A protein and the small-molecule ligand that binds it are described below.
Small molecule (SMILES): CO[C@H]1/C=C/O[C@@]2(C)Oc3c(C)c(O)c4c(O)c(c(/C=N/N5CCN(C6CCCC6)CC5)c(O)c4c3C2=O)NC(=O)/C(C)=C\C=C\[C@H](C)[C@H](O)[C@@H](C)[C@@H](O)[C@@H](C)[C@H](OC(C)=O)[C@@H]1C

Sequence of chain 1.C:
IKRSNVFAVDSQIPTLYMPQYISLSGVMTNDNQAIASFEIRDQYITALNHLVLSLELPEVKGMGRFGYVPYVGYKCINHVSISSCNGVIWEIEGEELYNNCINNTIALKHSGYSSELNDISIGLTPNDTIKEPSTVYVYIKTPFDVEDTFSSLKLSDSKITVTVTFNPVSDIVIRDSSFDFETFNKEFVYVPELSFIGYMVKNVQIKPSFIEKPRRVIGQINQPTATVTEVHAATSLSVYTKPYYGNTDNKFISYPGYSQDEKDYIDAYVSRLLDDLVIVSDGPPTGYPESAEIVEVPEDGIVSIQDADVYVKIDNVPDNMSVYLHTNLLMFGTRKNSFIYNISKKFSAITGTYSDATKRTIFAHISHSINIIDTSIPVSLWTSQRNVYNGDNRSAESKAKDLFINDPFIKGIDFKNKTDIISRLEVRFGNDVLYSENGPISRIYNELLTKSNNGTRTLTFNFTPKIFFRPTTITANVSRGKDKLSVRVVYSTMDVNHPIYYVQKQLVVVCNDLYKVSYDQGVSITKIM

Sequence of chain 1.B:
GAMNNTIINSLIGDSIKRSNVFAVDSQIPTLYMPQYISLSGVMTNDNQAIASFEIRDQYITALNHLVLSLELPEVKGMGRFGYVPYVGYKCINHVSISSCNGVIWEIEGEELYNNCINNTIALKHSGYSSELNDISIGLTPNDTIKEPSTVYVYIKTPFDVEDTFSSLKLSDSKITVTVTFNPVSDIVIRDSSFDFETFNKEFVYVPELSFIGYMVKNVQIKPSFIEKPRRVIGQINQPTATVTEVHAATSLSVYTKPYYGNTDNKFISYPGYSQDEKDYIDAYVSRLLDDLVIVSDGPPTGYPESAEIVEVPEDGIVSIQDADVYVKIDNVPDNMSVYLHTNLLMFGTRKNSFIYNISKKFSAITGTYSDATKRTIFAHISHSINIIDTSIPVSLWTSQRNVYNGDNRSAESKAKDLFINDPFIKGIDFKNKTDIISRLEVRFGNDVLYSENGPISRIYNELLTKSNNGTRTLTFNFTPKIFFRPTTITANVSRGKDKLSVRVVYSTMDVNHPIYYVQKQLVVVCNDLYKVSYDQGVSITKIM

Binding-site contacts:
Ligand atom C22 contacts residue PHE488 of chain 1.A at 3.7 Å (hydrophobic).
Ligand atom O6 contacts residue PHE488 of chain 1.B at 3.8 Å.
Ligand atom C36 contacts residue PHE488 of chain 1.A at 3.9 Å (hydrophobic).
Ligand atom C45 contacts residue SER21 of chain 1.B at 3.6 Å.
Ligand atom O1 contacts residue PHE488 of chain 1.C at 4.0 Å.
Ligand atom N1 contacts residue PHE488 of chain 1.C at 4.1 Å.
Ligand atom C20 contacts residue PRO485 of chain 1.A at 3.7 Å (hydrophobic).
Ligand atom C30 contacts residue VAL26 of chain 1.B at 3.6 Å (hydrophobic).
Ligand atom O3 contacts residue PHE488 of chain 1.B at 4.0 Å.
Ligand atom C36 contacts residue GLU167 of chain 1.A at 3.6 Å.
Ligand atom O8 contacts residue GLU167 of chain 1.A at 3.9 Å.
Ligand atom C36 contacts residue PHE170 of chain 1.A at 4.2 Å (hydrophobic).
Ligand atom C31 contacts residue PRO485 of chain 1.A at 3.5 Å (hydrophobic).
Ligand atom C23 contacts residue PHE488 of chain 1.A at 3.9 Å (hydrophobic).
Ligand atom C17 contacts residue PHE488 of chain 1.C at 3.8 Å (hydrophobic).
Ligand atom O5 contacts residue GLN29 of chain 1.A at 3.8 Å.
Ligand atom C45 contacts residue GLN29 of chain 1.C at 3.5 Å.
Ligand atom C47 contacts residue GLN29 of chain 1.C at 3.8 Å.
Ligand atom C31 contacts residue PHE488 of chain 1.A at 3.4 Å (hydrophobic).
Ligand atom C14 contacts residue PHE488 of chain 1.B at 4.0 Å (hydrophobic).
Ligand atom C15 contacts residue PHE488 of chain 1.C at 4.0 Å (hydrophobic).
Ligand atom C30 contacts residue PHE170 of chain 1.C at 3.7 Å (hydrophobic).
Ligand atom C13 contacts residue GLN29 of chain 1.A at 4.0 Å.
Ligand atom C19 contacts residue PRO485 of chain 1.A at 3.8 Å (hydrophobic).
Ligand atom C17 contacts residue PHE170 of chain 1.C at 3.6 Å (hydrophobic).
Ligand atom C35 contacts residue GLU167 of chain 1.A at 4.0 Å.
Ligand atom C30 contacts residue PHE488 of chain 1.C at 3.3 Å (hydrophobic).
Ligand atom C16 contacts residue PHE488 of chain 1.C at 3.4 Å (hydrophobic).
Ligand atom C37 contacts residue PHE488 of chain 1.B at 3.4 Å (hydrophobic).
Ligand atom C28 contacts residue PHE488 of chain 1.B at 3.9 Å (hydrophobic).
Ligand atom C19 contacts residue PHE489 of chain 1.A at 4.0 Å (hydrophobic).
Ligand atom O2 contacts residue PHE489 of chain 1.C at 4.3 Å.
Ligand atom C29 contacts residue PHE488 of chain 1.B at 4.0 Å (hydrophobic).
Ligand atom C16 contacts residue PHE170 of chain 1.C at 4.2 Å (hydrophobic).
Ligand atom O5 contacts residue PHE488 of chain 1.B at 3.8 Å.
Ligand atom C32 contacts residue PHE488 of chain 1.A at 4.3 Å (hydrophobic).
Ligand atom C33 contacts residue PHE488 of chain 1.A at 4.1 Å (hydrophobic).
Ligand atom C18 contacts residue PHE489 of chain 1.A at 4.2 Å (hydrophobic).
Ligand atom C31 contacts residue PHE489 of chain 1.A at 3.6 Å (hydrophobic).
Ligand atom C47 contacts residue SER21 of chain 1.B at 3.5 Å.

Sequence of chain 1.A:
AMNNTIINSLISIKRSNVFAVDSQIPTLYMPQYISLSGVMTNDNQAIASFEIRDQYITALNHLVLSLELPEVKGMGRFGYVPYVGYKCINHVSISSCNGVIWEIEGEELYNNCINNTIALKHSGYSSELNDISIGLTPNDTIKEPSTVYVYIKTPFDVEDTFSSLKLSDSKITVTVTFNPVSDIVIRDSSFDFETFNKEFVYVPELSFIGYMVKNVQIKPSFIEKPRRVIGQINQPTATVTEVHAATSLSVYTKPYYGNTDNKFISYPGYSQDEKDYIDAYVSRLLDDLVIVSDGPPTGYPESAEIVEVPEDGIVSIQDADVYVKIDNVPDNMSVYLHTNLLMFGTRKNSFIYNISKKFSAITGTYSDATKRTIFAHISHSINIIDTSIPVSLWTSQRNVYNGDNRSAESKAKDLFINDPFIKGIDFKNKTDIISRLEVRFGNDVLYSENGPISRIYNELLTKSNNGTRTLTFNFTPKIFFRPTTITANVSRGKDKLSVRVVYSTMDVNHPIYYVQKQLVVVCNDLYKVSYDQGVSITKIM